Sequence of chain 2.A:
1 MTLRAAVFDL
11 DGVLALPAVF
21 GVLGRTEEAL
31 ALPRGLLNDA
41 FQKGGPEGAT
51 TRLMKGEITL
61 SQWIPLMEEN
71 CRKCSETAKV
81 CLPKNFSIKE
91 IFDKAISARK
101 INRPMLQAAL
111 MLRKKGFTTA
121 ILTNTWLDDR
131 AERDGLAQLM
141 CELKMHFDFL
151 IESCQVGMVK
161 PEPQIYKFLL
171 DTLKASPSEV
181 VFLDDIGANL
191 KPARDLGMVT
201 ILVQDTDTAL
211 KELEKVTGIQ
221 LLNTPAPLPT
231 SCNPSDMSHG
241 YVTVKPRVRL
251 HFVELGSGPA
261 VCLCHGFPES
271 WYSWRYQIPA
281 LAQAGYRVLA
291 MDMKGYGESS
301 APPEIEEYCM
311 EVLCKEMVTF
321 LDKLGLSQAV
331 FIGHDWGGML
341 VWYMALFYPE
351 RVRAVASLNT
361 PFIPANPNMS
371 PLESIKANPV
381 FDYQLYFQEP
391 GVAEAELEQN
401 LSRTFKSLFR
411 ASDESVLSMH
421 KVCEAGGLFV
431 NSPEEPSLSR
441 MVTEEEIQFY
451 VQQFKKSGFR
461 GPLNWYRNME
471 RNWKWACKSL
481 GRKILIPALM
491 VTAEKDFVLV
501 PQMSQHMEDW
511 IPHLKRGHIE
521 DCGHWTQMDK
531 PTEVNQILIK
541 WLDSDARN

A protein and the small-molecule ligand that binds it are described below.
Small molecule (SMILES): C[C@]12CC[C@@H]3c4ccc(O)cc4C[C@@H](CCCCCCCCC[S@@](=O)CCCC(F)(F)C(F)(F)F)[C@H]3[C@@H]1CC[C@@H]2O

Binding-site contacts:
Ligand atom FAI contacts residue PRO268 of chain 2.A at 4.0 Å.
Ligand atom CBG contacts residue SER374 of chain 2.A at 3.8 Å.
Ligand atom CAY contacts residue ASP335 of chain 2.A at 3.1 Å.
Ligand atom CBD contacts residue TYR343 of chain 2.A at 3.8 Å (hydrophobic).
Ligand atom FAH contacts residue TRP525 of chain 2.A at 3.5 Å.
Ligand atom SBI contacts residue ASP335 of chain 2.A at 2.9 Å (salt-bridge).
Ligand atom FAI contacts residue PHE267 of chain 2.A at 3.8 Å.
Ligand atom CAT contacts residue TYR466 of chain 2.A at 4.0 Å (hydrophobic).
Ligand atom FAF contacts residue PHE387 of chain 2.A at 3.8 Å.
Ligand atom OAB contacts residue TYR466 of chain 2.A at 2.4 Å (h-bond).
Ligand atom CAS contacts residue ASP335 of chain 2.A at 3.5 Å.
Ligand atom FAF contacts residue TYR383 of chain 2.A at 3.4 Å.
Ligand atom SBI contacts residue TYR466 of chain 2.A at 3.3 Å (h-bond).
Ligand atom CAJ contacts residue TYR343 of chain 2.A at 3.3 Å (hydrophobic).
Ligand atom SBI contacts residue TYR383 of chain 2.A at 3.4 Å (h-bond).
Ligand atom CAT contacts residue HIS524 of chain 2.A at 3.9 Å.
Ligand atom CAW contacts residue MET469 of chain 2.A at 3.9 Å (hydrophobic).
Ligand atom CAX contacts residue ASP335 of chain 2.A at 3.7 Å.
Ligand atom OAB contacts residue TYR383 of chain 2.A at 2.6 Å (h-bond).
Ligand atom CAX contacts residue TYR383 of chain 2.A at 3.6 Å (hydrophobic).
Ligand atom CAO contacts residue LEU499 of chain 2.A at 3.7 Å (hydrophobic).
Ligand atom CBB contacts residue PRO364 of chain 2.A at 4.0 Å (hydrophobic).
Ligand atom FAE contacts residue LEU408 of chain 2.A at 3.2 Å.
Ligand atom CAA contacts residue ILE363 of chain 2.A at 3.5 Å (hydrophobic).
Ligand atom FAI contacts residue TRP525 of chain 2.A at 3.4 Å.
Ligand atom CAM contacts residue LEU499 of chain 2.A at 3.4 Å (hydrophobic).
Ligand atom CAS contacts residue TRP336 of chain 2.A at 3.8 Å (hydrophobic).
Ligand atom FAE contacts residue LEU428 of chain 2.A at 3.6 Å.
Ligand atom CAT contacts residue ASP335 of chain 2.A at 3.4 Å.
Ligand atom FAF contacts residue TYR466 of chain 2.A at 4.0 Å.
Ligand atom OAC contacts residue ASN472 of chain 2.A at 3.1 Å.
Ligand atom CAY contacts residue HIS524 of chain 2.A at 3.7 Å.
Ligand atom FAH contacts residue LEU408 of chain 2.A at 4.0 Å.
Ligand atom OAB contacts residue GLN384 of chain 2.A at 4.0 Å.
Ligand atom CAY contacts residue TYR383 of chain 2.A at 3.3 Å (hydrophobic).
Ligand atom OAC contacts residue TYR343 of chain 2.A at 3.7 Å.
Ligand atom CAN contacts residue LEU499 of chain 2.A at 3.8 Å (hydrophobic).
Ligand atom CAN contacts residue PHE381 of chain 2.A at 3.7 Å (hydrophobic).
Ligand atom CAQ contacts residue TRP336 of chain 2.A at 3.9 Å (hydrophobic).
Ligand atom FAG contacts residue TYR383 of chain 2.A at 3.9 Å.